Binding-site contacts:
Ligand atom C4 contacts residue PHE100 of chain 1.B at 4.0 Å (hydrophobic).
Ligand atom O17 contacts residue MET39 of chain 1.B at 3.7 Å.
Ligand atom C6 contacts residue MET84 of chain 1.B at 3.9 Å (hydrophobic).
Ligand atom C2 contacts residue LEU42 of chain 1.B at 4.2 Å (hydrophobic).
Ligand atom C8 contacts residue LEU80 of chain 1.B at 4.0 Å (hydrophobic).
Ligand atom C6 contacts residue LEU87 of chain 1.B at 4.2 Å (hydrophobic).
Ligand atom C4 contacts residue LEU83 of chain 1.B at 3.8 Å (hydrophobic).
Ligand atom C15 contacts residue GLY217 of chain 1.B at 4.2 Å.
Ligand atom C2 contacts residue LEU45 of chain 1.B at 3.9 Å (hydrophobic).
Ligand atom C2 contacts residue ALA46 of chain 1.B at 4.0 Å (hydrophobic).
Ligand atom C15 contacts residue ILE120 of chain 1.B at 4.1 Å (hydrophobic).
Ligand atom C10 contacts residue PHE100 of chain 1.B at 3.6 Å (hydrophobic).
Ligand atom C9 contacts residue PHE100 of chain 1.B at 4.0 Å (hydrophobic).
Ligand atom O3 contacts residue ARG90 of chain 1.B at 3.2 Å (salt-bridge).
Ligand atom C18 contacts residue LEU80 of chain 1.B at 4.2 Å (hydrophobic).
Ligand atom C16 contacts residue HIS220 of chain 1.B at 3.9 Å.
Ligand atom O17 contacts residue GLY217 of chain 1.B at 4.2 Å.
Ligand atom C17 contacts residue HIS220 of chain 1.B at 3.8 Å.
Ligand atom C4 contacts residue LEU87 of chain 1.B at 4.2 Å (hydrophobic).
Ligand atom O17 contacts residue LEU221 of chain 1.B at 3.6 Å.
Ligand atom C18 contacts residue LEU221 of chain 1.B at 4.0 Å (hydrophobic).
Ligand atom C3 contacts residue GLU49 of chain 1.B at 3.2 Å.
Ligand atom C7 contacts residue PHE100 of chain 1.B at 4.0 Å (hydrophobic).
Ligand atom O17 contacts residue HIS220 of chain 1.B at 3.1 Å (h-bond).
Ligand atom C16 contacts residue ILE120 of chain 1.B at 4.1 Å (hydrophobic).
Ligand atom O3 contacts residue LEU83 of chain 1.B at 4.2 Å.
Ligand atom C1 contacts residue LEU42 of chain 1.B at 3.6 Å (hydrophobic).
Ligand atom C18 contacts residue GLY217 of chain 1.B at 4.2 Å.
Ligand atom C5 contacts residue PHE100 of chain 1.B at 3.6 Å (hydrophobic).
Ligand atom C11 contacts residue LEU42 of chain 1.B at 4.0 Å (hydrophobic).
Ligand atom O3 contacts residue GLU49 of chain 1.B at 2.5 Å (salt-bridge).
Ligand atom C1 contacts residue PHE100 of chain 1.B at 4.1 Å (hydrophobic).
Ligand atom C3 contacts residue LEU83 of chain 1.B at 4.2 Å (hydrophobic).
Ligand atom C12 contacts residue LEU42 of chain 1.B at 4.1 Å (hydrophobic).
Ligand atom C16 contacts residue GLY217 of chain 1.B at 3.8 Å.
Ligand atom C2 contacts residue GLU49 of chain 1.B at 3.1 Å.
Ligand atom C3 contacts residue PHE100 of chain 1.B at 4.1 Å (hydrophobic).
Ligand atom C2 contacts residue PHE100 of chain 1.B at 4.1 Å (hydrophobic).
Ligand atom C6 contacts residue PHE100 of chain 1.B at 4.2 Å (hydrophobic).
Ligand atom C1 contacts residue ALA46 of chain 1.B at 3.8 Å (hydrophobic).

This small molecule binds to this protein.
Small molecule (SMILES): C[C@]12CC[C@@H]3c4ccc(O)cc4CC[C@H]3[C@@H]1CC[C@@H]2O

Sequence of chain 1.B:
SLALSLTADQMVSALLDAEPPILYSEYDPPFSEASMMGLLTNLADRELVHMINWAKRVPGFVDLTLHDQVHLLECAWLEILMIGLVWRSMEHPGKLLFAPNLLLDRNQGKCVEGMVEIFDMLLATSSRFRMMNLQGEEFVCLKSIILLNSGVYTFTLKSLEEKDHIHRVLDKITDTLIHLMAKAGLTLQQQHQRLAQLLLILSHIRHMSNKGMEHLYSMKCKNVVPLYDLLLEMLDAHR